A protein and the small-molecule ligand that binds it are described below.
Small molecule (SMILES): CC(=O)N[C@@H]1[C@@H](O)[C@H](O)[C@@H](CO)O[C@H]1O

Sequence of chain 1.Y:
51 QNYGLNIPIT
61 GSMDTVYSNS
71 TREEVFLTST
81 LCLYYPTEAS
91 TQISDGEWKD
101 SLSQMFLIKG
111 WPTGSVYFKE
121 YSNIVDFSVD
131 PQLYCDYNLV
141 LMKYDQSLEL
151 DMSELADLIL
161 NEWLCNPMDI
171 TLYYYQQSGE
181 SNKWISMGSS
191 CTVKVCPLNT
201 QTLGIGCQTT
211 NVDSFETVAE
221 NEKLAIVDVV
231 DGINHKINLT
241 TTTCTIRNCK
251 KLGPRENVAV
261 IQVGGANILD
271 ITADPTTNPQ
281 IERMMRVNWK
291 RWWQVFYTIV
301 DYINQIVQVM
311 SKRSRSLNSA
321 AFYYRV

Binding-site contacts:
Ligand atom O7 contacts residue ASN69 of chain 1.Y at 3.8 Å.
Ligand atom C2 contacts residue ASN69 of chain 1.Y at 2.5 Å.
Ligand atom C3 contacts residue ASN69 of chain 1.Y at 3.8 Å.
Ligand atom O6 contacts residue ASN69 of chain 1.Y at 4.5 Å.
Ligand atom O5 contacts residue ASN69 of chain 1.Y at 2.3 Å (h-bond).
Ligand atom C7 contacts residue ASN69 of chain 1.Y at 3.6 Å.
Ligand atom C1 contacts residue ASN69 of chain 1.Y at 1.4 Å.
Ligand atom C5 contacts residue ASN69 of chain 1.Y at 3.6 Å.
Ligand atom N2 contacts residue ASN69 of chain 1.Y at 2.9 Å (h-bond).
Ligand atom C4 contacts residue ASN69 of chain 1.Y at 4.2 Å.
Ligand atom C8 contacts residue ASN69 of chain 1.Y at 4.1 Å.